The small molecule below binds the protein below.
Small molecule (SMILES): CC(=O)N[C@@H]1[C@@H](O)[C@H](O)[C@@H](CO)O[C@H]1O

Binding-site contacts:
Ligand atom C8 contacts residue ASN603 of chain 1.B at 3.4 Å.
Ligand atom C1 contacts residue ASN603 of chain 1.B at 3.0 Å.
Ligand atom O5 contacts residue ASN603 of chain 1.B at 3.8 Å.
Ligand atom C2 contacts residue ASN603 of chain 1.B at 3.0 Å.
Ligand atom N2 contacts residue ASN603 of chain 1.B at 2.6 Å (h-bond).
Ligand atom O7 contacts residue ASN603 of chain 1.B at 3.2 Å.
Ligand atom C7 contacts residue ASN603 of chain 1.B at 2.9 Å.
Ligand atom C3 contacts residue ASN603 of chain 1.B at 4.4 Å.

Sequence of chain 1.B:
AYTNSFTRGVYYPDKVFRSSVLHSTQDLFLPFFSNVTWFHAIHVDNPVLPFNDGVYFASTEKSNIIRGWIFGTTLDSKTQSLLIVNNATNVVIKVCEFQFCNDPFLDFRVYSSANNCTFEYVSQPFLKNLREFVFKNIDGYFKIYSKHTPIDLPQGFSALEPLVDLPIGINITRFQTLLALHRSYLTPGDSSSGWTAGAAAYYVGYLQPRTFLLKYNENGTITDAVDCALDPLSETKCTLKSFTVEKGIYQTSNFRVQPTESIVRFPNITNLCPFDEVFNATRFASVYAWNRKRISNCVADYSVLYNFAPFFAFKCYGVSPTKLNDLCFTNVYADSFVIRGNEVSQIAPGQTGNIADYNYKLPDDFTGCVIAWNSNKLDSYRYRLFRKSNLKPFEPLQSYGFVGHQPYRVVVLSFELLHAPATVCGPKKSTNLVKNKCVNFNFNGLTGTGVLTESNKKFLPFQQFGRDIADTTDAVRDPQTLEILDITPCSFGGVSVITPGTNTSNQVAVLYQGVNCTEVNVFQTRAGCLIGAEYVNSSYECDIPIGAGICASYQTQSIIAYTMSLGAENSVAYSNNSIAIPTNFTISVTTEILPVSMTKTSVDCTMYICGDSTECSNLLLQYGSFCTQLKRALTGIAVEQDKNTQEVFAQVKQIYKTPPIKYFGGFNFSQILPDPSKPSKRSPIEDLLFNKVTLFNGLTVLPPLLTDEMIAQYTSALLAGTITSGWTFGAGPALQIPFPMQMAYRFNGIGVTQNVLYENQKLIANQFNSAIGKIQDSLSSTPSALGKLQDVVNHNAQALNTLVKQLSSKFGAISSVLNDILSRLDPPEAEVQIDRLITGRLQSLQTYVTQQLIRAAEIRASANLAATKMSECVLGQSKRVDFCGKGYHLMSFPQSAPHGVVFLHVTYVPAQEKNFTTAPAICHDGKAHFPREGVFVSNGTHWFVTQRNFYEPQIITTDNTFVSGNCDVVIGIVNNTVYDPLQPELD